Binding-site contacts:
Ligand atom O3 contacts residue HIS66 of chain 1.C at 3.3 Å (h-bond).
Ligand atom C2 contacts residue ALA438 of chain 1.C at 3.2 Å (hydrophobic).
Ligand atom N1 contacts residue THR461 of chain 1.C at 4.0 Å.
Ligand atom C1 contacts residue THR463 of chain 1.C at 3.6 Å.
Ligand atom C2 contacts residue CYS62 of chain 1.C at 3.1 Å (hydrophobic).
Ligand atom N2 contacts residue ARG440 of chain 1.C at 2.9 Å (salt-bridge).
Ligand atom O3 contacts residue ALA438 of chain 1.C at 3.7 Å.
Ligand atom C1 contacts residue CYS507 of chain 1.C at 3.7 Å (hydrophobic).
Ligand atom N1 contacts residue PRO462 of chain 1.C at 3.4 Å.
Ligand atom O3 contacts residue LEU443 of chain 1.C at 2.8 Å.
Ligand atom N1 contacts residue CYS510 of chain 1.C at 3.2 Å.
Ligand atom FE contacts residue 3NI1 of chain 1.P at 2.6 Å.
Ligand atom C3 contacts residue LEU443 of chain 1.C at 3.8 Å (hydrophobic).
Ligand atom O3 contacts residue PRO462 of chain 1.C at 3.2 Å.
Ligand atom O3 contacts residue CYS62 of chain 1.C at 3.9 Å.
Ligand atom N2 contacts residue ALA439 of chain 1.C at 3.1 Å (h-bond).
Ligand atom C3 contacts residue CYS510 of chain 1.C at 3.2 Å (hydrophobic).
Ligand atom C1 contacts residue PRO462 of chain 1.C at 3.5 Å (hydrophobic).
Ligand atom C3 contacts residue CYS62 of chain 1.C at 3.1 Å (hydrophobic).
Ligand atom N2 contacts residue ALA438 of chain 1.C at 2.9 Å.
Ligand atom N1 contacts residue THR463 of chain 1.C at 2.6 Å (h-bond).
Ligand atom N2 contacts residue CYS62 of chain 1.C at 3.4 Å.
Ligand atom N1 contacts residue O1 of chain 1.M at 3.4 Å (h-bond).
Ligand atom FE contacts residue O1 of chain 1.M at 2.2 Å.
Ligand atom O3 contacts residue CYS510 of chain 1.C at 4.0 Å.
Ligand atom C3 contacts residue ALA438 of chain 1.C at 3.8 Å (hydrophobic).
Ligand atom FE contacts residue CYS62 of chain 1.C at 2.4 Å.
Ligand atom C3 contacts residue PRO462 of chain 1.C at 3.4 Å (hydrophobic).
Ligand atom C2 contacts residue ARG440 of chain 1.C at 3.4 Å.
Ligand atom C3 contacts residue HIS66 of chain 1.C at 3.4 Å.
Ligand atom N1 contacts residue ARG440 of chain 1.C at 3.9 Å.
Ligand atom C1 contacts residue ARG440 of chain 1.C at 3.7 Å.
Ligand atom N2 contacts residue O1 of chain 1.M at 3.5 Å (h-bond).
Ligand atom C1 contacts residue O1 of chain 1.M at 2.6 Å.
Ligand atom C2 contacts residue O1 of chain 1.M at 2.7 Å.
Ligand atom C2 contacts residue 3NI1 of chain 1.P at 3.7 Å.
Ligand atom C1 contacts residue CYS510 of chain 1.C at 3.0 Å (hydrophobic).
Ligand atom FE contacts residue CYS510 of chain 1.C at 2.4 Å.
Ligand atom C1 contacts residue 3NI1 of chain 1.P at 3.6 Å.
Ligand atom N1 contacts residue CYS507 of chain 1.C at 3.8 Å.

Sequence of chain 1.C:
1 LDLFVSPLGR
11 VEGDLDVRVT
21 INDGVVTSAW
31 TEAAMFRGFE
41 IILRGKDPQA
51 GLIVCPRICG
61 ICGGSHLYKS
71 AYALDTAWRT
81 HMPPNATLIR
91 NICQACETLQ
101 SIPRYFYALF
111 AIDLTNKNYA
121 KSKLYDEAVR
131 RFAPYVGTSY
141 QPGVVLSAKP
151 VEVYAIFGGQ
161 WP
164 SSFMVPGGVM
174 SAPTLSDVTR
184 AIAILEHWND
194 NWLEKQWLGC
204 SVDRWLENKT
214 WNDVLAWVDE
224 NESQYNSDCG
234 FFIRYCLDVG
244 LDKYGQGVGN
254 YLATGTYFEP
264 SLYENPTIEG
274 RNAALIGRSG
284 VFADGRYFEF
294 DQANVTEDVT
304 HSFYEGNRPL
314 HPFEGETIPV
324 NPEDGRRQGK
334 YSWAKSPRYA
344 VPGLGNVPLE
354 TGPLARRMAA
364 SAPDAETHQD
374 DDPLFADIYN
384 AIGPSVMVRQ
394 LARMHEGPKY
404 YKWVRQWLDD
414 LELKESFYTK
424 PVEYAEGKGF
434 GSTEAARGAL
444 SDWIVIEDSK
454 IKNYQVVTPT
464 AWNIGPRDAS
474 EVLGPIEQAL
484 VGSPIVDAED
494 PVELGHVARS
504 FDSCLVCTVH

The small molecule below binds the protein below.
Small molecule (SMILES): N#C[Fe](=C=O)C#N